Binding-site contacts:
Ligand atom C3 contacts residue ASN172 of chain 1.G at 3.9 Å.
Ligand atom O5 contacts residue ASN172 of chain 1.G at 2.4 Å (h-bond).
Ligand atom O5 contacts residue THR174 of chain 1.G at 4.0 Å.
Ligand atom C8 contacts residue GLU210 of chain 1.G at 4.3 Å.
Ligand atom N2 contacts residue ASN172 of chain 1.G at 3.1 Å (h-bond).
Ligand atom C2 contacts residue ASN172 of chain 1.G at 2.6 Å.
Ligand atom C4 contacts residue ASN172 of chain 1.G at 4.4 Å.
Ligand atom C5 contacts residue ASN172 of chain 1.G at 3.7 Å.
Ligand atom C1 contacts residue ASN172 of chain 1.G at 1.5 Å.
Ligand atom C1 contacts residue THR245 of chain 1.G at 4.4 Å.
Ligand atom O6 contacts residue THR174 of chain 1.G at 4.1 Å.
Ligand atom O7 contacts residue ASN172 of chain 1.G at 3.5 Å (h-bond).
Ligand atom N2 contacts residue THR245 of chain 1.G at 3.8 Å.
Ligand atom C7 contacts residue ASN172 of chain 1.G at 3.5 Å.
Ligand atom C8 contacts residue THR245 of chain 1.G at 3.4 Å.
Ligand atom O7 contacts residue THR245 of chain 1.G at 4.1 Å.
Ligand atom C7 contacts residue THR245 of chain 1.G at 3.5 Å.

Sequence of chain 1.G:
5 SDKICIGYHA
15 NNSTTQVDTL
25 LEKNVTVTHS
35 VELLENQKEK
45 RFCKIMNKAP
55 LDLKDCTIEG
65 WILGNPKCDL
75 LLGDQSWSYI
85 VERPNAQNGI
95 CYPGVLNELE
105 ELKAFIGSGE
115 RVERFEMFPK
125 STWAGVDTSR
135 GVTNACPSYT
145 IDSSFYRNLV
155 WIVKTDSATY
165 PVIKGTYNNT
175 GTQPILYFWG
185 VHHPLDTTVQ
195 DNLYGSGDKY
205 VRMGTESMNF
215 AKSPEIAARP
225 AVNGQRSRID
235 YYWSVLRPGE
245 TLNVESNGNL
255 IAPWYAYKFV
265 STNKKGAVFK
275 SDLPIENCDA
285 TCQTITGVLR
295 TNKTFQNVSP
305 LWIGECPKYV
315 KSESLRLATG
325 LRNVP

This small molecule binds to this protein.
Small molecule (SMILES): CC(=O)N[C@@H]1[C@@H](O)[C@H](O)[C@@H](CO)O[C@H]1O